Binding-site contacts:
Ligand atom C7 contacts residue ASP29 of chain 1.A at 3.5 Å.
Ligand atom O4 contacts residue VAL28 of chain 1.A at 3.7 Å.
Ligand atom O5 contacts residue TYR60 of chain 1.A at 4.1 Å.
Ligand atom C5 contacts residue GLN59 of chain 1.A at 4.1 Å.
Ligand atom O4 contacts residue NAG1 of chain 1.D at 3.0 Å.
Ligand atom C7 contacts residue NAG1 of chain 1.D at 4.4 Å.
Ligand atom C8 contacts residue NAG1 of chain 1.D at 3.2 Å.
Ligand atom O2 contacts residue NAG1 of chain 1.D at 3.3 Å.
Ligand atom O6 contacts residue NAG1 of chain 1.D at 4.3 Å.
Ligand atom C1 contacts residue GLN59 of chain 1.A at 3.3 Å.
Ligand atom C3 contacts residue NAG1 of chain 1.D at 3.8 Å.
Ligand atom C5 contacts residue ASN61 of chain 1.A at 3.6 Å.
Ligand atom C1 contacts residue THR63 of chain 1.A at 4.1 Å.
Ligand atom O6 contacts residue GLN59 of chain 1.A at 3.8 Å.
Ligand atom N2 contacts residue ASN61 of chain 1.A at 2.9 Å (h-bond).
Ligand atom C2 contacts residue GLN59 of chain 1.A at 4.3 Å.
Ligand atom O3 contacts residue ASP29 of chain 1.A at 3.4 Å (salt-bridge).
Ligand atom C4 contacts residue ASN61 of chain 1.A at 4.2 Å.
Ligand atom N2 contacts residue ASP29 of chain 1.A at 2.7 Å (salt-bridge).
Ligand atom C3 contacts residue VAL28 of chain 1.A at 4.3 Å (hydrophobic).
Ligand atom C6 contacts residue ASN61 of chain 1.A at 4.0 Å.
Ligand atom C5 contacts residue THR63 of chain 1.A at 4.0 Å.
Ligand atom O3 contacts residue NAG1 of chain 1.D at 2.8 Å (h-bond).
Ligand atom C6 contacts residue GLN59 of chain 1.A at 3.2 Å.
Ligand atom C4 contacts residue NAG1 of chain 1.D at 3.6 Å.
Ligand atom C6 contacts residue TYR60 of chain 1.A at 3.5 Å (hydrophobic).
Ligand atom C2 contacts residue ASN61 of chain 1.A at 2.5 Å.
Ligand atom C8 contacts residue ASP29 of chain 1.A at 3.1 Å.
Ligand atom C3 contacts residue ASP29 of chain 1.A at 3.2 Å.
Ligand atom C1 contacts residue ASN61 of chain 1.A at 1.4 Å.
Ligand atom O3 contacts residue VAL28 of chain 1.A at 4.0 Å.
Ligand atom C2 contacts residue ASP29 of chain 1.A at 3.4 Å.
Ligand atom O5 contacts residue ASN61 of chain 1.A at 2.4 Å (h-bond).
Ligand atom C7 contacts residue ASN61 of chain 1.A at 3.7 Å.
Ligand atom C3 contacts residue ASN61 of chain 1.A at 3.8 Å.
Ligand atom O7 contacts residue ASN61 of chain 1.A at 3.7 Å.
Ligand atom O5 contacts residue GLN59 of chain 1.A at 3.9 Å.
Ligand atom O5 contacts residue THR63 of chain 1.A at 4.2 Å.
Ligand atom O5 contacts residue GLN59 of chain 1.A at 4.4 Å.
Ligand atom C1 contacts residue ASP29 of chain 1.A at 4.2 Å.

Sequence of chain 1.A:
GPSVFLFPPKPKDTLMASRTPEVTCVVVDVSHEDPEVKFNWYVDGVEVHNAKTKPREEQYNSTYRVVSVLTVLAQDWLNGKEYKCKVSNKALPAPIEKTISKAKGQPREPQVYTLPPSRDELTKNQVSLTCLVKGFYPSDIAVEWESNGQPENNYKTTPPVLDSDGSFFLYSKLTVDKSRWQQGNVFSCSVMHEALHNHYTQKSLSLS

This protein binds this small molecule.
Small molecule (SMILES): CC(=O)N[C@H]1CO[C@H](CO[C@@H]2O[C@@H](C)[C@@H](O)[C@@H](O)[C@@H]2O)[C@@H](O)[C@@H]1O